Binding-site contacts:
Ligand atom N9 contacts residue SER91 of chain 2.C at 3.5 Å (h-bond).
Ligand atom O3' contacts residue PO41 of chain 2.H at 2.6 Å (h-bond).
Ligand atom N3 contacts residue GLU180 of chain 2.C at 3.7 Å.
Ligand atom O2' contacts residue GLU182 of chain 2.C at 2.4 Å (salt-bridge).
Ligand atom C1' contacts residue SER91 of chain 2.C at 3.3 Å.
Ligand atom C1' contacts residue PO41 of chain 2.H at 3.3 Å.
Ligand atom C5 contacts residue VAL179 of chain 2.C at 3.6 Å (hydrophobic).
Ligand atom N7 contacts residue GLY93 of chain 2.C at 3.6 Å.
Ligand atom C2' contacts residue GLU182 of chain 2.C at 3.5 Å.
Ligand atom C6 contacts residue PHE160 of chain 2.C at 3.5 Å (hydrophobic).
Ligand atom O4' contacts residue SER91 of chain 2.C at 3.3 Å (h-bond).
Ligand atom O2' contacts residue GLU180 of chain 2.C at 3.2 Å.
Ligand atom CS contacts residue ILE207 of chain 2.C at 3.4 Å (hydrophobic).
Ligand atom N3 contacts residue VAL179 of chain 2.C at 3.6 Å.
Ligand atom O4' contacts residue PO41 of chain 2.H at 3.2 Å (h-bond).
Ligand atom C5' contacts residue HIS5 of chain 1.B at 3.4 Å.
Ligand atom O2' contacts residue MET181 of chain 2.C at 2.6 Å (h-bond).
Ligand atom O5' contacts residue HIS5 of chain 1.B at 2.5 Å (h-bond).
Ligand atom S6 contacts residue GLY93 of chain 2.C at 3.7 Å.
Ligand atom N7 contacts residue CYS92 of chain 2.C at 3.5 Å.
Ligand atom O2' contacts residue ARG88 of chain 2.C at 3.4 Å (salt-bridge).
Ligand atom C2' contacts residue MET181 of chain 2.C at 3.4 Å (hydrophobic).
Ligand atom C8 contacts residue SER91 of chain 2.C at 3.2 Å.
Ligand atom O5' contacts residue PHE160 of chain 2.C at 3.7 Å.
Ligand atom N1 contacts residue PHE160 of chain 2.C at 3.5 Å.
Ligand atom N3 contacts residue MET181 of chain 2.C at 3.6 Å.
Ligand atom O3' contacts residue GLU182 of chain 2.C at 3.0 Å (salt-bridge).
Ligand atom C3' contacts residue GLU182 of chain 2.C at 3.7 Å.
Ligand atom C2 contacts residue PHE160 of chain 2.C at 3.4 Å (hydrophobic).
Ligand atom C8 contacts residue CYS92 of chain 2.C at 3.6 Å (hydrophobic).
Ligand atom C5 contacts residue PHE160 of chain 2.C at 3.7 Å (hydrophobic).
Ligand atom O5' contacts residue ARG44 of chain 1.B at 3.7 Å.
Ligand atom O4' contacts residue ARG44 of chain 1.B at 3.6 Å.
Ligand atom C4' contacts residue PO41 of chain 2.H at 3.6 Å.
Ligand atom C4 contacts residue VAL179 of chain 2.C at 3.5 Å (hydrophobic).
Ligand atom O2' contacts residue PO41 of chain 2.H at 3.2 Å (h-bond).
Ligand atom C8 contacts residue SER204 of chain 2.C at 3.7 Å.
Ligand atom C2 contacts residue VAL179 of chain 2.C at 3.7 Å (hydrophobic).
Ligand atom C2' contacts residue PO41 of chain 2.H at 3.6 Å.
Ligand atom S6 contacts residue ASP205 of chain 2.C at 3.2 Å (salt-bridge).

Sequence of chain 1.B:
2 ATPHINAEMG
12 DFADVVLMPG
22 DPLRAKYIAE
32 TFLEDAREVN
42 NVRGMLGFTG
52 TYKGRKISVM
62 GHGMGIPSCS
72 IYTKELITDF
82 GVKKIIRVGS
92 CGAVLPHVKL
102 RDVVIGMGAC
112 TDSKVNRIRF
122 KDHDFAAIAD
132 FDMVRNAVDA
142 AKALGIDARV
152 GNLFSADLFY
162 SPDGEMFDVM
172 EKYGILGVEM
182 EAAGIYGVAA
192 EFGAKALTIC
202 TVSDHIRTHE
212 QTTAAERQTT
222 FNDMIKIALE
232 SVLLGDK

Sequence of chain 2.C:
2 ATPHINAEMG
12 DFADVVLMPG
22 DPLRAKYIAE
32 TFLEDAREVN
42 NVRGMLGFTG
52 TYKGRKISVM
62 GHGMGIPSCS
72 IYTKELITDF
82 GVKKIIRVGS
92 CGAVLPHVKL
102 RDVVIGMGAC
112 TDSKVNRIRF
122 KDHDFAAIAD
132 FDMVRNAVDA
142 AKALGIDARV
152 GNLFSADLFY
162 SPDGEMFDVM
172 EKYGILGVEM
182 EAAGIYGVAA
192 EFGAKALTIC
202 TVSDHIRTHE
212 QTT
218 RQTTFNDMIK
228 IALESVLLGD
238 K

A small-molecule ligand and the protein it binds are described below.
Small molecule (SMILES): CSc1ncnc2c1ncn2[C@@H]1O[C@H](CO)[C@@H](O)[C@H]1O